The protein below binds the small molecule below.
Small molecule (SMILES): COc1ccc(C[C@@H](C(=O)NO)n2cc(CNS(=O)(=O)c3ccc(-c4ccccn4)s3)nn2)cc1

Sequence of chain 1.A:
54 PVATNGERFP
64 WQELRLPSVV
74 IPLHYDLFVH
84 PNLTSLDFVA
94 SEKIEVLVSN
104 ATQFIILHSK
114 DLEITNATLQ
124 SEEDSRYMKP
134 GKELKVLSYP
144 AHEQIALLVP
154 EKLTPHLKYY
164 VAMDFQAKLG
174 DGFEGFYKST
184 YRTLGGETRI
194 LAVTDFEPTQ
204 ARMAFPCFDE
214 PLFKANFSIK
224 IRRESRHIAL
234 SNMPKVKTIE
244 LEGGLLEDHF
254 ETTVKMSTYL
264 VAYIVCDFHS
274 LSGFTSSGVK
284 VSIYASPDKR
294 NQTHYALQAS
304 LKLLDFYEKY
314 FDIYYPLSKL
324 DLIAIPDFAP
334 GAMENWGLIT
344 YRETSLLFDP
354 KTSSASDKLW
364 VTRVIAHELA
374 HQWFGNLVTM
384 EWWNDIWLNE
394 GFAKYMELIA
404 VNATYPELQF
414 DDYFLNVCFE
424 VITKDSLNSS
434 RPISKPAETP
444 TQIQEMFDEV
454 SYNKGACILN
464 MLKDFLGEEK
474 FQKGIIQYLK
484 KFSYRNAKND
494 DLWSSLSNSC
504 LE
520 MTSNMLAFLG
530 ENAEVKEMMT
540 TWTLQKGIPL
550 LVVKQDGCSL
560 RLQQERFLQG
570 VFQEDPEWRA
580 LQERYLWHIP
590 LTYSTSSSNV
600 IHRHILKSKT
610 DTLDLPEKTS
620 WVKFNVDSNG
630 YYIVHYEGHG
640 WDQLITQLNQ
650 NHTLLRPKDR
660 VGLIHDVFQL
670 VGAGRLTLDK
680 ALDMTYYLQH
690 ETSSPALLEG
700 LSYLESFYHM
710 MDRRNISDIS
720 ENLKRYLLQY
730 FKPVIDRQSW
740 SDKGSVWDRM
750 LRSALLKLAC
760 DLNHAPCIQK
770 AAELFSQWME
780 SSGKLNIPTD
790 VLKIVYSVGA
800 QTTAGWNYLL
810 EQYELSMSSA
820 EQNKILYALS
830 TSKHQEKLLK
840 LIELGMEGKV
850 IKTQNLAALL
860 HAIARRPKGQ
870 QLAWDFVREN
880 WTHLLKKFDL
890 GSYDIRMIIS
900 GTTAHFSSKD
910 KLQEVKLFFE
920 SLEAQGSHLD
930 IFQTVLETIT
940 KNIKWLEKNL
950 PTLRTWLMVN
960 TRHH

Binding-site contacts:
Ligand atom C11 contacts residue ZN1 of chain 1.C at 2.8 Å.
Ligand atom O25 contacts residue NA1 of chain 1.H at 3.4 Å (h-bond).
Ligand atom C26 contacts residue ALA335 of chain 1.A at 3.7 Å (hydrophobic).
Ligand atom O25 contacts residue HIS374 of chain 1.A at 3.0 Å (h-bond).
Ligand atom C32 contacts residue TYR892 of chain 1.A at 3.9 Å (hydrophobic).
Ligand atom C33 contacts residue GLU400 of chain 1.A at 3.5 Å.
Ligand atom N13 contacts residue PHE450 of chain 1.A at 3.5 Å.
Ligand atom O21 contacts residue TYR455 of chain 1.A at 2.9 Å (h-bond).
Ligand atom O30 contacts residue VAL367 of chain 1.A at 3.9 Å.
Ligand atom C10 contacts residue TYR892 of chain 1.A at 3.8 Å (hydrophobic).
Ligand atom O25 contacts residue GLU337 of chain 1.A at 2.6 Å (salt-bridge).
Ligand atom N20 contacts residue PHE450 of chain 1.A at 3.8 Å.
Ligand atom C09 contacts residue TYR455 of chain 1.A at 3.8 Å (hydrophobic).
Ligand atom C04 contacts residue TYR892 of chain 1.A at 3.9 Å (hydrophobic).
Ligand atom O25 contacts residue ZN1 of chain 1.C at 2.1 Å.
Ligand atom C29 contacts residue GLU371 of chain 1.A at 3.8 Å.
Ligand atom O16 contacts residue GLN447 of chain 1.A at 3.7 Å.
Ligand atom C09 contacts residue PHE450 of chain 1.A at 3.8 Å (hydrophobic).
Ligand atom C12 contacts residue PRO333 of chain 1.A at 3.9 Å (hydrophobic).
Ligand atom S06 contacts residue PHE450 of chain 1.A at 3.5 Å.
Ligand atom C17 contacts residue GLU200 of chain 1.A at 3.6 Å.
Ligand atom C26 contacts residue GLU371 of chain 1.A at 3.9 Å.
Ligand atom N22 contacts residue GLU200 of chain 1.A at 3.8 Å.
Ligand atom S06 contacts residue TYR892 of chain 1.A at 3.9 Å.
Ligand atom C19 contacts residue TYR455 of chain 1.A at 3.8 Å (hydrophobic).
Ligand atom N03 contacts residue ALA335 of chain 1.A at 3.5 Å (h-bond).
Ligand atom N02 contacts residue ALA335 of chain 1.A at 3.9 Å.
Ligand atom N22 contacts residue ZN1 of chain 1.C at 2.8 Å.
Ligand atom N22 contacts residue GLU337 of chain 1.A at 3.0 Å (salt-bridge).
Ligand atom C33 contacts residue TRP363 of chain 1.A at 3.9 Å (hydrophobic).
Ligand atom N22 contacts residue GLU393 of chain 1.A at 3.1 Å (salt-bridge).
Ligand atom C11 contacts residue TYR455 of chain 1.A at 3.5 Å (hydrophobic).
Ligand atom O21 contacts residue HIS370 of chain 1.A at 3.5 Å (h-bond).
Ligand atom O25 contacts residue GLU393 of chain 1.A at 2.5 Å (salt-bridge).
Ligand atom C11 contacts residue GLU393 of chain 1.A at 3.6 Å.
Ligand atom O21 contacts residue ZN1 of chain 1.C at 2.1 Å.
Ligand atom N07 contacts residue PRO333 of chain 1.A at 3.9 Å.
Ligand atom C05 contacts residue ALA335 of chain 1.A at 3.4 Å (hydrophobic).
Ligand atom N03 contacts residue PRO333 of chain 1.A at 3.3 Å.
Ligand atom O21 contacts residue GLU393 of chain 1.A at 2.8 Å (salt-bridge).